Sequence of chain 23.B:
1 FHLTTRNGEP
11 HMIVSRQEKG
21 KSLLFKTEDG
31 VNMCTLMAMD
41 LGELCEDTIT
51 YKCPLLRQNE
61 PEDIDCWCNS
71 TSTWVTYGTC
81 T

A small-molecule ligand and the protein it binds are described below.
Small molecule (SMILES): CC(=O)N[C@@H]1[C@@H](O)[C@H](O)[C@@H](CO)O[C@H]1O

Binding-site contacts:
Ligand atom C1 contacts residue VAL31 of chain 23.B at 4.3 Å (hydrophobic).
Ligand atom O4 contacts residue VAL31 of chain 23.B at 3.3 Å.
Ligand atom N2 contacts residue ASN69 of chain 23.B at 4.3 Å.
Ligand atom C8 contacts residue ASN69 of chain 23.B at 3.4 Å.
Ligand atom C7 contacts residue SER70 of chain 23.B at 4.4 Å.
Ligand atom C4 contacts residue VAL31 of chain 23.B at 3.8 Å (hydrophobic).
Ligand atom C5 contacts residue MET33 of chain 23.B at 3.7 Å (hydrophobic).
Ligand atom C4 contacts residue NAG1 of chain 23.R at 3.2 Å.
Ligand atom O3 contacts residue VAL31 of chain 23.B at 3.6 Å.
Ligand atom O4 contacts residue NAG1 of chain 23.R at 3.0 Å.
Ligand atom C6 contacts residue NAG1 of chain 23.R at 4.3 Å.
Ligand atom C8 contacts residue ARG57 of chain 23.B at 4.2 Å.
Ligand atom O1 contacts residue SER70 of chain 23.B at 4.2 Å.
Ligand atom C2 contacts residue ASN69 of chain 23.B at 4.2 Å.
Ligand atom O7 contacts residue ASN69 of chain 23.B at 3.8 Å.
Ligand atom O5 contacts residue ASN69 of chain 23.B at 2.8 Å (h-bond).
Ligand atom C2 contacts residue VAL31 of chain 23.B at 4.0 Å (hydrophobic).
Ligand atom O6 contacts residue NAG1 of chain 23.R at 3.0 Å.
Ligand atom C5 contacts residue NAG1 of chain 23.R at 4.3 Å.
Ligand atom C6 contacts residue ASN69 of chain 23.B at 4.4 Å.
Ligand atom C8 contacts residue SER70 of chain 23.B at 3.7 Å.
Ligand atom N2 contacts residue VAL31 of chain 23.B at 4.0 Å.
Ligand atom C6 contacts residue MET33 of chain 23.B at 3.5 Å (hydrophobic).
Ligand atom C7 contacts residue ASN69 of chain 23.B at 3.8 Å.
Ligand atom C5 contacts residue VAL31 of chain 23.B at 4.2 Å (hydrophobic).
Ligand atom C3 contacts residue NAG1 of chain 23.R at 3.7 Å.
Ligand atom C1 contacts residue ASN69 of chain 23.B at 2.7 Å.
Ligand atom O1 contacts residue MET33 of chain 23.B at 3.9 Å.
Ligand atom O1 contacts residue ASN69 of chain 23.B at 2.1 Å (h-bond).
Ligand atom C6 contacts residue LEU24 of chain 23.B at 4.5 Å (hydrophobic).
Ligand atom C3 contacts residue VAL31 of chain 23.B at 3.0 Å (hydrophobic).
Ligand atom O1 contacts residue VAL31 of chain 23.B at 3.4 Å (h-bond).
Ligand atom C5 contacts residue ASN69 of chain 23.B at 3.7 Å.
Ligand atom O5 contacts residue MET33 of chain 23.B at 4.2 Å.
Ligand atom O3 contacts residue NAG1 of chain 23.R at 2.6 Å (h-bond).